Binding-site contacts:
Ligand atom C13 contacts residue PHE292 of chain 1.G at 3.5 Å (hydrophobic).
Ligand atom C12 contacts residue TYR225 of chain 1.G at 3.2 Å (hydrophobic).
Ligand atom CAI contacts residue ARG254 of chain 1.G at 3.2 Å.
Ligand atom N4P contacts residue ALA233 of chain 1.G at 3.3 Å (h-bond).
Ligand atom N6A contacts residue ILE235 of chain 1.G at 2.7 Å (h-bond).
Ligand atom O5A contacts residue TYR225 of chain 1.G at 2.8 Å (h-bond).
Ligand atom OAK contacts residue ILE325 of chain 1.G at 3.3 Å (h-bond).
Ligand atom CAC contacts residue CYS319 of chain 1.G at 3.1 Å (hydrophobic).
Ligand atom OAD contacts residue GLY234 of chain 1.G at 3.5 Å.
Ligand atom O8A contacts residue HIS222 of chain 1.G at 3.3 Å (h-bond).
Ligand atom CAB contacts residue ILE235 of chain 1.G at 3.5 Å (hydrophobic).
Ligand atom CAC contacts residue ILE324 of chain 1.G at 3.5 Å (hydrophobic).
Ligand atom SAA contacts residue CYS319 of chain 1.G at 3.0 Å (h-bond).
Ligand atom CAJ contacts residue GLU189 of chain 1.G at 3.4 Å.
Ligand atom O9A contacts residue LYS238 of chain 1.G at 3.3 Å (salt-bridge).
Ligand atom OAD contacts residue ILE235 of chain 1.G at 2.9 Å (h-bond).
Ligand atom CAG contacts residue ILE324 of chain 1.G at 3.5 Å (hydrophobic).
Ligand atom O5P contacts residue GLU322 of chain 1.G at 3.1 Å (salt-bridge).
Ligand atom CAB contacts residue CYS319 of chain 1.G at 3.1 Å (hydrophobic).
Ligand atom O7A contacts residue LYS238 of chain 1.G at 3.3 Å (salt-bridge).
Ligand atom C14 contacts residue TYR314 of chain 1.G at 3.5 Å (hydrophobic).
Ligand atom OAK contacts residue GLY327 of chain 1.G at 3.1 Å (h-bond).
Ligand atom O6A contacts residue TYR225 of chain 1.G at 3.5 Å (h-bond).
Ligand atom OAK contacts residue GLN416 of chain 1.G at 3.2 Å (h-bond).
Ligand atom C2A contacts residue ASN236 of chain 1.G at 3.5 Å.
Ligand atom OAD contacts residue GLY296 of chain 1.G at 2.9 Å (h-bond).
Ligand atom O2A contacts residue HIS222 of chain 1.G at 3.3 Å.
Ligand atom CAE contacts residue GLU189 of chain 1.G at 3.5 Å.
Ligand atom OAL contacts residue GLU189 of chain 1.G at 2.5 Å (salt-bridge).
Ligand atom OAD contacts residue GLY295 of chain 1.G at 3.3 Å.
Ligand atom OAL contacts residue ARG254 of chain 1.G at 2.8 Å (salt-bridge).
Ligand atom N1A contacts residue ASN236 of chain 1.G at 3.2 Å.
Ligand atom O2A contacts residue ARG224 of chain 1.G at 2.9 Å.
Ligand atom C5' contacts residue LEU186 of chain 1.G at 3.5 Å (hydrophobic).
Ligand atom C5' contacts residue HIS222 of chain 1.G at 3.5 Å.
Ligand atom N1A contacts residue LEU237 of chain 1.G at 3.0 Å (h-bond).
Ligand atom O5' contacts residue LEU186 of chain 1.G at 3.3 Å.
Ligand atom N6A contacts residue ALA233 of chain 1.G at 3.4 Å (h-bond).
Ligand atom CAG contacts residue ILE325 of chain 1.G at 3.4 Å (hydrophobic).
Ligand atom C6P contacts residue ALA233 of chain 1.G at 3.1 Å (hydrophobic).

Sequence of chain 1.G:
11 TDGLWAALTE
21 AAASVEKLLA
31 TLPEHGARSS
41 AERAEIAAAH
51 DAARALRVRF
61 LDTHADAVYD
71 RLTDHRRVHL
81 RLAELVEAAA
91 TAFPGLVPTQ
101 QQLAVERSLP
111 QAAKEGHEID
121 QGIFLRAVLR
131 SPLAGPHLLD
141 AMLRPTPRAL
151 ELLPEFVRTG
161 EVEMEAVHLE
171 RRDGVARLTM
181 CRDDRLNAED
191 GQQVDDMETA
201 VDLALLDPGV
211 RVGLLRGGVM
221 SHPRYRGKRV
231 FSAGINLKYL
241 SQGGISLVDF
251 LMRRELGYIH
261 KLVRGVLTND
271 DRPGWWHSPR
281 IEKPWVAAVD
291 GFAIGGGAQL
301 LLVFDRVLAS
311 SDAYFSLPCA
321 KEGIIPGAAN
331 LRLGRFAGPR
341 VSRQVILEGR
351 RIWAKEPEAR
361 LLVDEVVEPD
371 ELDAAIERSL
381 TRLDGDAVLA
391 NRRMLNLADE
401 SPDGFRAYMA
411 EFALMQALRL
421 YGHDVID

A protein and the small-molecule ligand that binds it are described below.
Small molecule (SMILES): CC(C)(COP(=O)(O)OP(=O)(O)OC[C@H]1O[C@@H](n2cnc3c(N)ncnc32)[C@H](O)[C@@H]1OP(=O)(O)O)[C@@H](O)C(=O)NCCC(=O)NCCS/C(O)=C/c1cc(O)cc(O)c1